Sequence of chain 1.C:
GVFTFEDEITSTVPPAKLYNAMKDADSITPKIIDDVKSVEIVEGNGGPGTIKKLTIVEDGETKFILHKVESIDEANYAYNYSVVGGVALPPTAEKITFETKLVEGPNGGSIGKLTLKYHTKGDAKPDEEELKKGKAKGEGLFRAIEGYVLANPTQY

Binding-site contacts:
Ligand atom O23 contacts residue MET23 of chain 1.C at 3.2 Å.
Ligand atom C14 contacts residue THR101 of chain 1.C at 3.9 Å.
Ligand atom C17 contacts residue MET23 of chain 1.C at 3.6 Å (hydrophobic).
Ligand atom O29 contacts residue QUE1 of chain 1.O at 3.3 Å (h-bond).
Ligand atom O30 contacts residue ASP8 of chain 1.C at 3.3 Å.
Ligand atom O13 contacts residue GLY113 of chain 1.C at 2.9 Å.
Ligand atom O12 contacts residue PHE143 of chain 1.C at 4.0 Å.
Ligand atom O30 contacts residue GLY113 of chain 1.C at 3.7 Å.
Ligand atom C11 contacts residue PHE143 of chain 1.C at 3.9 Å (hydrophobic).
Ligand atom O13 contacts residue LEU115 of chain 1.C at 3.3 Å (h-bond).
Ligand atom C3 contacts residue LEU115 of chain 1.C at 3.8 Å (hydrophobic).
Ligand atom C19 contacts residue MET23 of chain 1.C at 3.7 Å (hydrophobic).
Ligand atom O23 contacts residue THR101 of chain 1.C at 3.3 Å.
Ligand atom C2 contacts residue ILE10 of chain 1.C at 3.7 Å (hydrophobic).
Ligand atom C9 contacts residue ILE10 of chain 1.C at 3.8 Å (hydrophobic).
Ligand atom O29 contacts residue GLU140 of chain 1.C at 3.6 Å (salt-bridge).
Ligand atom C18 contacts residue THR101 of chain 1.C at 3.4 Å.
Ligand atom C9 contacts residue LEU115 of chain 1.C at 3.7 Å (hydrophobic).
Ligand atom C5 contacts residue GLY139 of chain 1.C at 3.8 Å.
Ligand atom O24 contacts residue MET23 of chain 1.C at 3.5 Å (h-bond).
Ligand atom C9 contacts residue GLY113 of chain 1.C at 3.9 Å.
Ligand atom O30 contacts residue LEU115 of chain 1.C at 3.9 Å.
Ligand atom O13 contacts residue ILE10 of chain 1.C at 3.8 Å.
Ligand atom C6 contacts residue QUE1 of chain 1.O at 3.5 Å.
Ligand atom C2 contacts residue LEU115 of chain 1.C at 4.0 Å (hydrophobic).
Ligand atom O29 contacts residue LYS136 of chain 1.C at 3.8 Å.
Ligand atom C19 contacts residue THR101 of chain 1.C at 3.2 Å.
Ligand atom O30 contacts residue GLU9 of chain 1.C at 3.0 Å.
Ligand atom O24 contacts residue TYR80 of chain 1.C at 3.7 Å.
Ligand atom O27 contacts residue THR101 of chain 1.C at 3.4 Å.
Ligand atom O13 contacts residue LYS114 of chain 1.C at 3.0 Å (salt-bridge).
Ligand atom O27 contacts residue LYS114 of chain 1.C at 3.8 Å.
Ligand atom O30 contacts residue ILE10 of chain 1.C at 3.2 Å (h-bond).
Ligand atom C16 contacts residue TYR82 of chain 1.C at 4.0 Å (hydrophobic).
Ligand atom C2 contacts residue GLU9 of chain 1.C at 4.0 Å.
Ligand atom C18 contacts residue MET23 of chain 1.C at 3.5 Å (hydrophobic).
Ligand atom O27 contacts residue LYS102 of chain 1.C at 4.0 Å.
Ligand atom C3 contacts residue ILE10 of chain 1.C at 3.6 Å (hydrophobic).
Ligand atom C1 contacts residue QUE1 of chain 1.O at 4.1 Å.
Ligand atom C5 contacts residue QUE1 of chain 1.O at 4.0 Å.

This protein binds this small molecule.
Small molecule (SMILES): O=c1c(O)c(-c2ccc(O)c(O)c2)oc2cc(O)cc(O)c12